Sequence of chain 1.A:
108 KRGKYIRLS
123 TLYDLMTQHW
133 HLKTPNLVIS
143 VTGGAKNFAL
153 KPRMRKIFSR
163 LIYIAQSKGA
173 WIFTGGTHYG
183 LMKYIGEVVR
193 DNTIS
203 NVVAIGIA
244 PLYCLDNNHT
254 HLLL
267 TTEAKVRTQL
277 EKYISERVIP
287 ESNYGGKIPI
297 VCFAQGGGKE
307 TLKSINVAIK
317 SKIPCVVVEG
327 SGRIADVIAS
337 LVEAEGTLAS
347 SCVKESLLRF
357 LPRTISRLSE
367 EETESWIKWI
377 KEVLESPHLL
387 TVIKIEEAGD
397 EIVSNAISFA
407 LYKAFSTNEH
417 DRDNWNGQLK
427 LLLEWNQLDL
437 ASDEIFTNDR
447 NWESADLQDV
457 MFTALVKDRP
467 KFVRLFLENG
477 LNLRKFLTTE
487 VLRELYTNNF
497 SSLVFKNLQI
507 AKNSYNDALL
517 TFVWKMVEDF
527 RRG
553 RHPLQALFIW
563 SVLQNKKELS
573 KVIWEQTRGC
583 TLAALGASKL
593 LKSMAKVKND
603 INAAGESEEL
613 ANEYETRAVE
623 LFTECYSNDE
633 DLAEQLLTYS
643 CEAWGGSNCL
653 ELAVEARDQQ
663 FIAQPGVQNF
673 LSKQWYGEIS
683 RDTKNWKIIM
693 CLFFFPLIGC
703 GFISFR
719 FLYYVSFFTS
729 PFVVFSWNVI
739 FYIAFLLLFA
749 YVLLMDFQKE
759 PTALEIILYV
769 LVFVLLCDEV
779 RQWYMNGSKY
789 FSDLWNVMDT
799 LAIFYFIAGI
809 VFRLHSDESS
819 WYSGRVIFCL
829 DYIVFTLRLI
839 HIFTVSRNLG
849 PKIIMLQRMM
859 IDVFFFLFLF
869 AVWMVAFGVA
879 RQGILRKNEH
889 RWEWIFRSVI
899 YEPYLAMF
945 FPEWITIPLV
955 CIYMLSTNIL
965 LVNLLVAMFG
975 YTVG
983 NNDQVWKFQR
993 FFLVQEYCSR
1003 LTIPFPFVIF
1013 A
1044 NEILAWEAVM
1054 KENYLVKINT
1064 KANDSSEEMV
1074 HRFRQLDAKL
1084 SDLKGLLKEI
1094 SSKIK

This small molecule binds to this protein.
Small molecule (SMILES): Cc1cccc(COc2ccccc2C(=O)N(CCCN)Cc2cccs2)c1

Binding-site contacts:
Ligand atom C04 contacts residue ARG836 of chain 1.A at 3.4 Å.
Ligand atom C11 contacts residue ILE840 of chain 1.A at 4.1 Å (hydrophobic).
Ligand atom C21 contacts residue ARG836 of chain 1.A at 4.0 Å.
Ligand atom C14 contacts residue ILE840 of chain 1.A at 4.2 Å (hydrophobic).
Ligand atom N03 contacts residue ARG836 of chain 1.A at 3.8 Å.
Ligand atom O16 contacts residue ILE840 of chain 1.A at 3.9 Å.
Ligand atom S09 contacts residue ARG836 of chain 1.A at 3.9 Å.
Ligand atom C26 contacts residue VAL737 of chain 1.A at 3.7 Å (hydrophobic).
Ligand atom O01 contacts residue ARG1002 of chain 1.A at 3.9 Å.
Ligand atom C23 contacts residue ASP797 of chain 1.A at 3.9 Å.
Ligand atom C19 contacts residue ARG836 of chain 1.A at 4.1 Å.
Ligand atom C21 contacts residue PHE833 of chain 1.A at 3.6 Å (hydrophobic).
Ligand atom N13 contacts residue ARG836 of chain 1.A at 3.9 Å.
Ligand atom C11 contacts residue PHE733 of chain 1.A at 3.9 Å (hydrophobic).
Ligand atom C26 contacts residue ASN736 of chain 1.A at 3.6 Å.
Ligand atom C15 contacts residue ILE840 of chain 1.A at 3.6 Å (hydrophobic).
Ligand atom C23 contacts residue LEU773 of chain 1.A at 4.1 Å (hydrophobic).
Ligand atom C27 contacts residue VAL737 of chain 1.A at 3.9 Å (hydrophobic).
Ligand atom C10 contacts residue ILE840 of chain 1.A at 3.8 Å (hydrophobic).
Ligand atom C24 contacts residue GLU777 of chain 1.A at 4.1 Å.
Ligand atom C12 contacts residue ILE840 of chain 1.A at 3.7 Å (hydrophobic).
Ligand atom C20 contacts residue ASP797 of chain 1.A at 3.8 Å.
Ligand atom C05 contacts residue ARG836 of chain 1.A at 4.1 Å.
Ligand atom C26 contacts residue ILE840 of chain 1.A at 4.0 Å (hydrophobic).
Ligand atom C19 contacts residue LEU773 of chain 1.A at 4.0 Å (hydrophobic).
Ligand atom C23 contacts residue GLU777 of chain 1.A at 3.4 Å.
Ligand atom C05 contacts residue ARG1002 of chain 1.A at 4.1 Å.
Ligand atom C28 contacts residue PHE733 of chain 1.A at 3.6 Å (hydrophobic).
Ligand atom C21 contacts residue ASP797 of chain 1.A at 3.9 Å.
Ligand atom C27 contacts residue ASN736 of chain 1.A at 3.7 Å.
Ligand atom C21 contacts residue TYR740 of chain 1.A at 3.6 Å (hydrophobic).
Ligand atom C19 contacts residue TYR740 of chain 1.A at 3.5 Å (hydrophobic).
Ligand atom C10 contacts residue ARG836 of chain 1.A at 3.5 Å.
Ligand atom C06 contacts residue ARG1002 of chain 1.A at 3.5 Å.
Ligand atom C04 contacts residue ARG1002 of chain 1.A at 4.0 Å.
Ligand atom C22 contacts residue ASP797 of chain 1.A at 3.6 Å.
Ligand atom S09 contacts residue ASN794 of chain 1.A at 3.9 Å.
Ligand atom C17 contacts residue TYR740 of chain 1.A at 4.1 Å (hydrophobic).
Ligand atom C25 contacts residue ILE840 of chain 1.A at 3.6 Å (hydrophobic).
Ligand atom C27 contacts residue PHE733 of chain 1.A at 3.6 Å (hydrophobic).